This protein binds this small molecule.
Small molecule (SMILES): CC(=O)N[C@@H]1[C@@H](O)[C@H](O)[C@@H](CO)O[C@H]1O

Binding-site contacts:
Ligand atom O5 contacts residue ASN366 of chain 1.A at 2.4 Å (h-bond).
Ligand atom C8 contacts residue ASN366 of chain 1.A at 3.8 Å.
Ligand atom C7 contacts residue ASN366 of chain 1.A at 4.2 Å.
Ligand atom N2 contacts residue ASN366 of chain 1.A at 3.1 Å (h-bond).
Ligand atom C1 contacts residue ASN366 of chain 1.A at 1.4 Å.
Ligand atom C2 contacts residue ASN366 of chain 1.A at 2.7 Å.
Ligand atom C3 contacts residue ASN366 of chain 1.A at 3.8 Å.
Ligand atom C4 contacts residue ASN366 of chain 1.A at 4.3 Å.
Ligand atom C5 contacts residue ASN366 of chain 1.A at 3.5 Å.

Sequence of chain 1.A:
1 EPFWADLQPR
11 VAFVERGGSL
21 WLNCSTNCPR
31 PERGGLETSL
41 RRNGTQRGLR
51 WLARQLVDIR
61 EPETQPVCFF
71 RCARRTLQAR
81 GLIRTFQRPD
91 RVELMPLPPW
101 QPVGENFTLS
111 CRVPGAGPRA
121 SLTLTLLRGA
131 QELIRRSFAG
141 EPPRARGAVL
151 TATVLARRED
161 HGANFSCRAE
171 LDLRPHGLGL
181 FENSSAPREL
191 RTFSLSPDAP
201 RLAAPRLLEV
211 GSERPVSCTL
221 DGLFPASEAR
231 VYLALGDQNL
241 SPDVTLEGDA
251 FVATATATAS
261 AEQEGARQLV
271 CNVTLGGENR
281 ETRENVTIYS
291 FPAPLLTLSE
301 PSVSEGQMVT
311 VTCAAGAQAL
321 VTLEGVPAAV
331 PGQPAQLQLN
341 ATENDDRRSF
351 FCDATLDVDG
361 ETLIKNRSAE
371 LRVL